This protein binds this small molecule.
Small molecule (SMILES): CCCCCCCCCCO[C@@H]1O[C@H](CO)[C@@H](O[C@H]2O[C@H](CO)[C@@H](O)[C@H](O)[C@H]2O)[C@H](O)[C@H]1O

Binding-site contacts:
Ligand atom C10 contacts residue SER261 of chain 1.C at 4.0 Å.
Ligand atom O3 contacts residue PRO117 of chain 1.C at 4.0 Å.
Ligand atom C6 contacts residue TRP258 of chain 1.C at 3.9 Å (hydrophobic).
Ligand atom C7 contacts residue SER261 of chain 1.C at 3.9 Å.
Ligand atom O4 contacts residue TRP116 of chain 1.C at 2.5 Å (h-bond).
Ligand atom C2 contacts residue SER261 of chain 1.C at 4.2 Å.
Ligand atom C5 contacts residue SER261 of chain 1.C at 3.7 Å.
Ligand atom C25 contacts residue VAL254 of chain 1.C at 4.0 Å (hydrophobic).
Ligand atom C22 contacts residue TRP258 of chain 1.C at 4.1 Å (hydrophobic).
Ligand atom C8 contacts residue TRP116 of chain 1.C at 3.9 Å (hydrophobic).
Ligand atom C7 contacts residue TRP116 of chain 1.C at 3.2 Å (hydrophobic).
Ligand atom C22 contacts residue TRP259 of chain 1.C at 4.3 Å (hydrophobic).
Ligand atom C7 contacts residue PRO117 of chain 1.C at 4.2 Å (hydrophobic).
Ligand atom C2 contacts residue TRP258 of chain 1.C at 4.5 Å (hydrophobic).
Ligand atom C4 contacts residue TRP258 of chain 1.C at 4.4 Å (hydrophobic).
Ligand atom C28 contacts residue TRP258 of chain 1.C at 4.2 Å (hydrophobic).
Ligand atom C18 contacts residue TRP258 of chain 1.C at 3.8 Å (hydrophobic).
Ligand atom O4 contacts residue SER261 of chain 1.C at 4.4 Å.
Ligand atom O7 contacts residue TRP259 of chain 1.C at 4.3 Å.
Ligand atom C28 contacts residue VAL254 of chain 1.C at 4.1 Å (hydrophobic).
Ligand atom C5 contacts residue TRP116 of chain 1.C at 4.4 Å (hydrophobic).
Ligand atom O7 contacts residue SER261 of chain 1.C at 3.3 Å (h-bond).
Ligand atom O49 contacts residue TRP258 of chain 1.C at 3.6 Å.
Ligand atom O3 contacts residue SER261 of chain 1.C at 3.0 Å (h-bond).
Ligand atom O16 contacts residue TRP258 of chain 1.C at 3.4 Å (h-bond).
Ligand atom C25 contacts residue TRP258 of chain 1.C at 3.3 Å (hydrophobic).
Ligand atom O5 contacts residue TRP258 of chain 1.C at 4.3 Å.
Ligand atom O5 contacts residue TRP259 of chain 1.C at 3.8 Å.
Ligand atom C3 contacts residue SER261 of chain 1.C at 4.1 Å.
Ligand atom O4 contacts residue PRO117 of chain 1.C at 3.5 Å.
Ligand atom O2 contacts residue TRP116 of chain 1.C at 3.4 Å (h-bond).
Ligand atom C4 contacts residue SER261 of chain 1.C at 4.4 Å.
Ligand atom C19 contacts residue TRP258 of chain 1.C at 3.7 Å (hydrophobic).
Ligand atom C31 contacts residue TRP258 of chain 1.C at 3.9 Å (hydrophobic).
Ligand atom C18 contacts residue TRP259 of chain 1.C at 3.7 Å (hydrophobic).
Ligand atom C6 contacts residue TRP259 of chain 1.C at 4.1 Å (hydrophobic).
Ligand atom O61 contacts residue TRP259 of chain 1.C at 2.9 Å (h-bond).
Ligand atom C57 contacts residue TRP259 of chain 1.C at 3.6 Å (hydrophobic).
Ligand atom C4 contacts residue TRP259 of chain 1.C at 3.1 Å (hydrophobic).
Ligand atom C3 contacts residue TRP259 of chain 1.C at 4.3 Å (hydrophobic).

Sequence of chain 1.C:
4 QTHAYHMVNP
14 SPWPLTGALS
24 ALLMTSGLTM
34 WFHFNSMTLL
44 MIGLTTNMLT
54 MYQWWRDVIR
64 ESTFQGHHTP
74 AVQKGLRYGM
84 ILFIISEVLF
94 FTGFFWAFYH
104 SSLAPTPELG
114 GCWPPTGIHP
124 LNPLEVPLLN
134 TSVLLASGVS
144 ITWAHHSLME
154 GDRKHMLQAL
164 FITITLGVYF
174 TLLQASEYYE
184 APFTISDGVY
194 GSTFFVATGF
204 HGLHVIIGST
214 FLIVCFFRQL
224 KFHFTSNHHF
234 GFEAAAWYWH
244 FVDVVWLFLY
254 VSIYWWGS